Sequence of chain 1.D:
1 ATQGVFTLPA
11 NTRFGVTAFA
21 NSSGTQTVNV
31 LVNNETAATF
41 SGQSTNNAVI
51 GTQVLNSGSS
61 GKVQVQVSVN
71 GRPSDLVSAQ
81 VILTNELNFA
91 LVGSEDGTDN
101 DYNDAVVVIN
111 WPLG

The small molecule below binds the protein below.
Small molecule (SMILES): N[C@@H](CCCC[NH3+])C(=O)O

Binding-site contacts:
Ligand atom CD contacts residue SER23 of chain 1.D at 3.7 Å.
Ligand atom NZ contacts residue ZDC1 of chain 1.R at 1.4 Å.
Ligand atom NZ contacts residue SER23 of chain 1.D at 4.0 Å.
Ligand atom NZ contacts residue GLY24 of chain 1.D at 4.3 Å.
Ligand atom CE contacts residue GLY24 of chain 1.D at 4.5 Å.
Ligand atom CD contacts residue GLY24 of chain 1.D at 3.5 Å.
Ligand atom CE contacts residue ZDC1 of chain 1.R at 2.6 Å.
Ligand atom CD contacts residue ZDC1 of chain 1.R at 3.8 Å.
Ligand atom CE contacts residue SER23 of chain 1.D at 4.0 Å.